The protein below binds the small molecule below.
Small molecule (SMILES): C/C(=C\CNc1ncnc2[nH]cnc12)CO

Binding-site contacts:
Ligand atom C2 contacts residue ALA144 of chain 1.A at 3.6 Å (hydrophobic).
Ligand atom C4 contacts residue ALA144 of chain 1.A at 3.6 Å (hydrophobic).
Ligand atom C8 contacts residue ZEA1 of chain 2.F at 0.9 Å.
Ligand atom C4 contacts residue ZEA1 of chain 2.F at 0.6 Å.
Ligand atom C13 contacts residue ZEA1 of chain 2.F at 0.9 Å.
Ligand atom C8 contacts residue LYS143 of chain 1.A at 3.6 Å.
Ligand atom N9 contacts residue ZEA1 of chain 2.F at 0.8 Å.
Ligand atom C2 contacts residue ILE34 of chain 2.A at 3.5 Å (hydrophobic).
Ligand atom N1 contacts residue ILE34 of chain 2.A at 4.0 Å.
Ligand atom C2 contacts residue ZEA1 of chain 2.F at 1.6 Å.
Ligand atom C15 contacts residue GLY140 of chain 1.A at 3.4 Å.
Ligand atom C5 contacts residue ALA144 of chain 1.A at 3.8 Å (hydrophobic).
Ligand atom C12 contacts residue ALA144 of chain 2.A at 3.9 Å (hydrophobic).
Ligand atom O16 contacts residue ZEA1 of chain 2.F at 2.7 Å (h-bond).
Ligand atom N1 contacts residue ZEA1 of chain 2.F at 0.6 Å (h-bond).
Ligand atom N3 contacts residue ILE34 of chain 2.A at 3.6 Å.
Ligand atom N9 contacts residue GLY140 of chain 2.A at 4.0 Å.
Ligand atom N3 contacts residue ZEA1 of chain 2.F at 1.4 Å.
Ligand atom C5 contacts residue ZEA1 of chain 2.F at 1.0 Å.
Ligand atom C11 contacts residue ILE34 of chain 1.A at 3.6 Å (hydrophobic).
Ligand atom N7 contacts residue ALA144 of chain 1.A at 3.9 Å.
Ligand atom N1 contacts residue ALA144 of chain 1.A at 3.7 Å.
Ligand atom N10 contacts residue GLY140 of chain 1.A at 3.9 Å.
Ligand atom C2 contacts residue VAL33 of chain 1.A at 3.5 Å (hydrophobic).
Ligand atom N9 contacts residue LYS143 of chain 1.A at 3.7 Å.
Ligand atom C12 contacts residue ZEA1 of chain 2.F at 0.6 Å.
Ligand atom C11 contacts residue ZEA1 of chain 2.F at 1.0 Å.
Ligand atom N10 contacts residue ZEA1 of chain 2.F at 0.8 Å.
Ligand atom C14 contacts residue ZEA1 of chain 2.F at 1.6 Å.
Ligand atom N7 contacts residue ZEA1 of chain 2.F at 0.9 Å.
Ligand atom C6 contacts residue ALA144 of chain 1.A at 3.8 Å (hydrophobic).
Ligand atom N7 contacts residue LYS143 of chain 1.A at 3.8 Å.
Ligand atom N1 contacts residue VAL33 of chain 2.A at 3.9 Å.
Ligand atom C8 contacts residue ALA144 of chain 1.A at 4.0 Å (hydrophobic).
Ligand atom N3 contacts residue ALA144 of chain 1.A at 3.7 Å.
Ligand atom C11 contacts residue ALA144 of chain 2.A at 3.8 Å (hydrophobic).
Ligand atom N1 contacts residue VAL33 of chain 1.A at 3.8 Å.
Ligand atom C2 contacts residue VAL33 of chain 2.A at 3.5 Å (hydrophobic).
Ligand atom C6 contacts residue ZEA1 of chain 2.F at 0.8 Å.
Ligand atom C15 contacts residue ZEA1 of chain 2.F at 0.8 Å.

Sequence of chain 2.A:
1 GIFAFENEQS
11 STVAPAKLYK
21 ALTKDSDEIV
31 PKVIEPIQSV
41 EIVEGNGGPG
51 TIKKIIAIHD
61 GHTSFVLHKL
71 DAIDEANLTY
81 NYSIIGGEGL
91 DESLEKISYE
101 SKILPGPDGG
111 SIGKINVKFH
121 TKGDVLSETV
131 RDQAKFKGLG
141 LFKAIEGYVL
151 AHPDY

Sequence of chain 1.A:
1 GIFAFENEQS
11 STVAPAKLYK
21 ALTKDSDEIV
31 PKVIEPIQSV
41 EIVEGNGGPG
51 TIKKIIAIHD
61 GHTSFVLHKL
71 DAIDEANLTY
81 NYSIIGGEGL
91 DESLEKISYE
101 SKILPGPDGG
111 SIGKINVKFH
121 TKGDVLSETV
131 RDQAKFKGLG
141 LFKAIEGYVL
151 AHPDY